Binding-site contacts:
Ligand atom C5 contacts residue SER77 of chain 5.B at 3.2 Å.
Ligand atom O5 contacts residue SER182 of chain 5.B at 3.4 Å.
Ligand atom C2 contacts residue THR117 of chain 5.B at 4.0 Å.
Ligand atom C5 contacts residue SER182 of chain 5.B at 3.9 Å.
Ligand atom O5 contacts residue SER77 of chain 5.B at 3.6 Å (h-bond).
Ligand atom O2 contacts residue THR117 of chain 5.B at 3.1 Å (h-bond).
Ligand atom N1 contacts residue PHE78 of chain 5.B at 3.8 Å.
Ligand atom N1 contacts residue THR121 of chain 5.B at 3.9 Å.
Ligand atom C5 contacts residue PHE78 of chain 5.B at 3.7 Å (hydrophobic).
Ligand atom C8 contacts residue VAL148 of chain 5.B at 3.6 Å (hydrophobic).
Ligand atom C8 contacts residue ILE45 of chain 5.B at 3.7 Å (hydrophobic).
Ligand atom C8 contacts residue SER77 of chain 5.B at 3.6 Å.
Ligand atom O8 contacts residue SER44 of chain 5.B at 3.7 Å.
Ligand atom O5 contacts residue PHE78 of chain 5.B at 3.1 Å (h-bond).
Ligand atom N3 contacts residue PHE78 of chain 5.B at 3.8 Å.
Ligand atom O2 contacts residue VAL148 of chain 5.B at 3.7 Å.
Ligand atom O2 contacts residue THR116 of chain 5.B at 4.0 Å.
Ligand atom C2 contacts residue PHE78 of chain 5.B at 4.0 Å (hydrophobic).
Ligand atom N7 contacts residue VAL148 of chain 5.B at 4.0 Å.
Ligand atom C4 contacts residue ILE45 of chain 5.B at 3.8 Å (hydrophobic).
Ligand atom C8 contacts residue ASN10 of chain 5.B at 3.9 Å.
Ligand atom N9 contacts residue SER77 of chain 5.B at 3.6 Å.
Ligand atom N1 contacts residue GLY181 of chain 5.B at 3.0 Å (h-bond).
Ligand atom O8 contacts residue VAL148 of chain 5.B at 3.6 Å.
Ligand atom C4 contacts residue SER77 of chain 5.B at 3.4 Å.
Ligand atom C2 contacts residue GLY181 of chain 5.B at 3.2 Å.
Ligand atom O8 contacts residue ASN10 of chain 5.B at 3.1 Å (h-bond).
Ligand atom O5 contacts residue GLY183 of chain 5.B at 3.0 Å (h-bond).
Ligand atom N3 contacts residue SER77 of chain 5.B at 3.9 Å.
Ligand atom C2 contacts residue THR116 of chain 5.B at 4.0 Å.
Ligand atom N9 contacts residue VAL148 of chain 5.B at 3.9 Å.
Ligand atom N1 contacts residue THR116 of chain 5.B at 3.1 Å (h-bond).
Ligand atom N3 contacts residue ILE45 of chain 5.B at 4.0 Å.
Ligand atom C5 contacts residue GLY183 of chain 5.B at 4.0 Å.
Ligand atom N7 contacts residue SER77 of chain 5.B at 3.4 Å (h-bond).
Ligand atom N7 contacts residue ASN10 of chain 5.B at 3.9 Å.
Ligand atom O2 contacts residue SER182 of chain 5.B at 3.7 Å.
Ligand atom O2 contacts residue GLY181 of chain 5.B at 3.3 Å (h-bond).
Ligand atom O8 contacts residue ILE45 of chain 5.B at 2.8 Å (h-bond).
Ligand atom N9 contacts residue ILE45 of chain 5.B at 2.8 Å (h-bond).

Sequence of chain 5.B:
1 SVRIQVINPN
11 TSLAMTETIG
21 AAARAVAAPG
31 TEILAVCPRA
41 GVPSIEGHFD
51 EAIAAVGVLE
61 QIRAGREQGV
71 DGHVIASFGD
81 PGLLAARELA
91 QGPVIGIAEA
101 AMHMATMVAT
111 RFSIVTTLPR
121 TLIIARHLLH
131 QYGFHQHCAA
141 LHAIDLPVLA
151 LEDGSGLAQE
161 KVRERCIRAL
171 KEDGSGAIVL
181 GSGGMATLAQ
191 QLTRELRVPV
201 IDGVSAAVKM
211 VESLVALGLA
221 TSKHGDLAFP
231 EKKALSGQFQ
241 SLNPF

A small-molecule ligand and the protein it binds are described below.
Small molecule (SMILES): NC(=O)NC1=NC(=O)NC1=O